Binding-site contacts:
Ligand atom O7 contacts residue ASN706 of chain 1.A at 4.3 Å.
Ligand atom O7 contacts residue ILE1127 of chain 1.A at 3.8 Å.
Ligand atom C4 contacts residue ASN706 of chain 1.A at 4.3 Å.
Ligand atom O6 contacts residue ASN706 of chain 1.A at 4.5 Å.
Ligand atom C5 contacts residue ASN706 of chain 1.A at 3.5 Å.
Ligand atom C2 contacts residue ASN706 of chain 1.A at 2.7 Å.
Ligand atom C3 contacts residue ASN706 of chain 1.A at 3.9 Å.
Ligand atom C7 contacts residue ILE1127 of chain 1.A at 4.2 Å (hydrophobic).
Ligand atom N2 contacts residue ASN706 of chain 1.A at 3.2 Å (h-bond).
Ligand atom C8 contacts residue GLY1128 of chain 1.A at 3.7 Å.
Ligand atom O5 contacts residue ASN706 of chain 1.A at 2.2 Å (h-bond).
Ligand atom C7 contacts residue ASN706 of chain 1.A at 4.0 Å.
Ligand atom C1 contacts residue ASN706 of chain 1.A at 1.4 Å.
Ligand atom C8 contacts residue ILE1127 of chain 1.A at 3.8 Å (hydrophobic).

This small molecule binds to this protein.
Small molecule (SMILES): CC(=O)N[C@@H]1[C@@H](O)[C@H](O)[C@@H](CO)O[C@H]1O

Sequence of chain 1.A:
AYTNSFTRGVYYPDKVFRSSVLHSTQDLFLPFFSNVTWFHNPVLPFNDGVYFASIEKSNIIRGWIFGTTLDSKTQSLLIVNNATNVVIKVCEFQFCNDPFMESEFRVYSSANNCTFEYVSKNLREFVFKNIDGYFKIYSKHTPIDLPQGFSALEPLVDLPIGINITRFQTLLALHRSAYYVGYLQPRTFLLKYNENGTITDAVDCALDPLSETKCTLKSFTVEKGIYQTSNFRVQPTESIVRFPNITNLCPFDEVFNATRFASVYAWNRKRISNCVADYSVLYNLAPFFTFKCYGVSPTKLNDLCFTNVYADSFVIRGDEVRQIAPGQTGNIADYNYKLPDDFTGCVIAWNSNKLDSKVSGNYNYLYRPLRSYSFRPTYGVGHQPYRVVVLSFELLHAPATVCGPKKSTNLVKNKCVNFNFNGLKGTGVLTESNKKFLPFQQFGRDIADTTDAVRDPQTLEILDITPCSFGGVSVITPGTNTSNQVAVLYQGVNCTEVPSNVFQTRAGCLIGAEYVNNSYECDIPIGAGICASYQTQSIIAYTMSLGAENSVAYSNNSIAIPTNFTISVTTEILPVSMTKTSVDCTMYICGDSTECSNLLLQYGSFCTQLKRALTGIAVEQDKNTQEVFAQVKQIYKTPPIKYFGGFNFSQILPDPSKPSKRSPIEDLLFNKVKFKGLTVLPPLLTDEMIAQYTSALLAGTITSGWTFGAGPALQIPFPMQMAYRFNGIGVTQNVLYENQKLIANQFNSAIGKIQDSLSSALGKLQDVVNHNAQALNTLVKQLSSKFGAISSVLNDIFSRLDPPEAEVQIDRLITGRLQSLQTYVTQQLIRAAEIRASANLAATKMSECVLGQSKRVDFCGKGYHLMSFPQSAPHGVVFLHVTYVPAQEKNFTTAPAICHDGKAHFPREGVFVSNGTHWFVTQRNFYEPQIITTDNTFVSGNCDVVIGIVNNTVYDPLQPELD